Sequence of chain 1.J:
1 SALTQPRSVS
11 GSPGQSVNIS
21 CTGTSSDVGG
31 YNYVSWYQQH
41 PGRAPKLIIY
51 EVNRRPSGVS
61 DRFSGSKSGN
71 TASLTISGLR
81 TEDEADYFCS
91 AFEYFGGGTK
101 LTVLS

Sequence of chain 1.A:
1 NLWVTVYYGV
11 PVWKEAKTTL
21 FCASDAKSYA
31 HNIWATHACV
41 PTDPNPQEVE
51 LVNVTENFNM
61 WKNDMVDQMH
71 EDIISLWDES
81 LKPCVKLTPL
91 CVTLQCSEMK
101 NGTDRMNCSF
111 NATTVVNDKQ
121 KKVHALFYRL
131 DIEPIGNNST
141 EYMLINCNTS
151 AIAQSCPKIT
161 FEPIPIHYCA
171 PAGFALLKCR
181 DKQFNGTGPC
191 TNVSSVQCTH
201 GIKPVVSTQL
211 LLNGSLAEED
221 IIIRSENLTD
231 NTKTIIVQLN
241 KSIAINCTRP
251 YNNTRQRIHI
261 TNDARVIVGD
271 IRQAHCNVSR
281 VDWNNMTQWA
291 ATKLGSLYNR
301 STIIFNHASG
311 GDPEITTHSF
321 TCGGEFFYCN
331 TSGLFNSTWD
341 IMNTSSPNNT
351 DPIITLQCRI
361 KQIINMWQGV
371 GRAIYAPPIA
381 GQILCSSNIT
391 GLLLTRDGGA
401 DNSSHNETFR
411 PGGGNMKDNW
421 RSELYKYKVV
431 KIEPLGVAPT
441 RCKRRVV

This protein binds this small molecule.
Small molecule (SMILES): CC(=O)N[C@@H]1[C@@H](O)[C@H](O)[C@@H](CO)O[C@H]1O

Binding-site contacts:
Ligand atom N2 contacts residue ASP401 of chain 1.A at 4.5 Å.
Ligand atom C5 contacts residue ALA2 of chain 1.J at 4.4 Å (hydrophobic).
Ligand atom C3 contacts residue ASN402 of chain 1.A at 3.9 Å.
Ligand atom N2 contacts residue SER403 of chain 1.A at 4.3 Å.
Ligand atom C1 contacts residue ASP401 of chain 1.A at 3.3 Å.
Ligand atom O5 contacts residue ALA2 of chain 1.J at 3.4 Å.
Ligand atom C6 contacts residue THR4 of chain 1.J at 4.3 Å.
Ligand atom C1 contacts residue ALA2 of chain 1.J at 4.3 Å (hydrophobic).
Ligand atom O7 contacts residue ASN402 of chain 1.A at 3.4 Å (h-bond).
Ligand atom O5 contacts residue ASN402 of chain 1.A at 2.4 Å (h-bond).
Ligand atom C7 contacts residue ASN402 of chain 1.A at 3.2 Å.
Ligand atom C6 contacts residue ALA2 of chain 1.J at 4.1 Å (hydrophobic).
Ligand atom O6 contacts residue ALA2 of chain 1.J at 3.8 Å.
Ligand atom C8 contacts residue ASN402 of chain 1.A at 4.0 Å.
Ligand atom C6 contacts residue LEU3 of chain 1.J at 4.3 Å (hydrophobic).
Ligand atom O6 contacts residue THR4 of chain 1.J at 3.5 Å.
Ligand atom N2 contacts residue ASN402 of chain 1.A at 3.1 Å (h-bond).
Ligand atom C1 contacts residue ASN402 of chain 1.A at 1.5 Å.
Ligand atom O6 contacts residue LEU3 of chain 1.J at 4.4 Å.
Ligand atom C4 contacts residue ASN402 of chain 1.A at 4.3 Å.
Ligand atom O5 contacts residue ASP401 of chain 1.A at 4.2 Å.
Ligand atom C5 contacts residue ASN402 of chain 1.A at 3.7 Å.
Ligand atom C2 contacts residue ASN402 of chain 1.A at 2.6 Å.
Ligand atom C8 contacts residue SER403 of chain 1.A at 3.6 Å.